Binding-site contacts:
Ligand atom CAY contacts residue MKS1 of chain 2.C at 1.6 Å.
Ligand atom CAV contacts residue MKS1 of chain 2.C at 1.9 Å.
Ligand atom CAE contacts residue MKS1 of chain 2.C at 2.8 Å.
Ligand atom OAP contacts residue MKS1 of chain 2.C at 0.8 Å.
Ligand atom CAW contacts residue LYS47 of chain 2.A at 3.5 Å.
Ligand atom CAE contacts residue SER149 of chain 1.A at 3.6 Å.
Ligand atom CAN contacts residue THR138 of chain 1.A at 3.4 Å.
Ligand atom OAH contacts residue MKS1 of chain 2.C at 1.4 Å (h-bond).
Ligand atom CAD contacts residue MKS1 of chain 2.C at 0.5 Å.
Ligand atom OAH contacts residue ALA140 of chain 2.A at 3.2 Å.
Ligand atom CAL contacts residue MKS1 of chain 2.C at 2.1 Å.
Ligand atom CAW contacts residue MKS1 of chain 2.C at 3.2 Å.
Ligand atom OAI contacts residue MKS1 of chain 2.C at 2.1 Å (h-bond).
Ligand atom OAI contacts residue VAL153 of chain 1.A at 3.2 Å.
Ligand atom CBD contacts residue MKS1 of chain 2.C at 0.8 Å.
Ligand atom CAS contacts residue MKS1 of chain 2.C at 1.9 Å.
Ligand atom OAQ contacts residue LYS47 of chain 1.A at 3.6 Å.
Ligand atom OAQ contacts residue MKS1 of chain 2.C at 0.5 Å (h-bond).
Ligand atom CAX contacts residue MKS1 of chain 2.C at 0.9 Å.
Ligand atom CAK contacts residue MKS1 of chain 2.C at 0.8 Å.
Ligand atom CAU contacts residue ALA140 of chain 2.A at 3.1 Å (hydrophobic).
Ligand atom CAE contacts residue THR151 of chain 1.A at 3.2 Å.
Ligand atom CAA contacts residue THR151 of chain 2.A at 3.3 Å.
Ligand atom CBC contacts residue MKS1 of chain 2.C at 0.9 Å.
Ligand atom CAT contacts residue LYS47 of chain 2.A at 3.2 Å.
Ligand atom CAM contacts residue MKS1 of chain 2.C at 0.6 Å.
Ligand atom CBA contacts residue LYS47 of chain 2.A at 3.5 Å.
Ligand atom CAA contacts residue MKS1 of chain 2.C at 1.8 Å.
Ligand atom CAL contacts residue LYS47 of chain 2.A at 3.2 Å.
Ligand atom OAF contacts residue MKS1 of chain 2.C at 0.5 Å.
Ligand atom CAY contacts residue ALA140 of chain 2.A at 3.2 Å (hydrophobic).
Ligand atom CAR contacts residue VAL153 of chain 1.A at 3.5 Å (hydrophobic).
Ligand atom CBA contacts residue MKS1 of chain 2.C at 1.0 Å.
Ligand atom CBB contacts residue MKS1 of chain 2.C at 1.1 Å.
Ligand atom CAZ contacts residue MKS1 of chain 2.C at 0.6 Å.
Ligand atom OAF contacts residue ALA140 of chain 1.A at 3.6 Å.
Ligand atom CAU contacts residue MKS1 of chain 2.C at 0.5 Å.
Ligand atom CAT contacts residue MKS1 of chain 2.C at 3.3 Å.
Ligand atom OAP contacts residue ALA140 of chain 2.A at 3.4 Å.
Ligand atom CAO contacts residue MKS1 of chain 2.C at 1.6 Å.

Sequence of chain 2.A:
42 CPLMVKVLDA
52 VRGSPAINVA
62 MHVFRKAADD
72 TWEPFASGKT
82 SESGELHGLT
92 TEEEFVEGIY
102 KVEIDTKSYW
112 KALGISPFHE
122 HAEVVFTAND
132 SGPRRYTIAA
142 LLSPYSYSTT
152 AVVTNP

A small-molecule ligand and the protein it binds are described below.
Small molecule (SMILES): COc1c(O)cc2oc3cc(O)c(CC=C(C)C)c(O)c3c(=O)c2c1CC=C(C)C

Sequence of chain 1.A:
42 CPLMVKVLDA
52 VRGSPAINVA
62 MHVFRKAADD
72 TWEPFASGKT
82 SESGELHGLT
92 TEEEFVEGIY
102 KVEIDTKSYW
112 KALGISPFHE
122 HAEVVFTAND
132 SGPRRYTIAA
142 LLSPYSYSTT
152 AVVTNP